Sequence of chain 1.A:
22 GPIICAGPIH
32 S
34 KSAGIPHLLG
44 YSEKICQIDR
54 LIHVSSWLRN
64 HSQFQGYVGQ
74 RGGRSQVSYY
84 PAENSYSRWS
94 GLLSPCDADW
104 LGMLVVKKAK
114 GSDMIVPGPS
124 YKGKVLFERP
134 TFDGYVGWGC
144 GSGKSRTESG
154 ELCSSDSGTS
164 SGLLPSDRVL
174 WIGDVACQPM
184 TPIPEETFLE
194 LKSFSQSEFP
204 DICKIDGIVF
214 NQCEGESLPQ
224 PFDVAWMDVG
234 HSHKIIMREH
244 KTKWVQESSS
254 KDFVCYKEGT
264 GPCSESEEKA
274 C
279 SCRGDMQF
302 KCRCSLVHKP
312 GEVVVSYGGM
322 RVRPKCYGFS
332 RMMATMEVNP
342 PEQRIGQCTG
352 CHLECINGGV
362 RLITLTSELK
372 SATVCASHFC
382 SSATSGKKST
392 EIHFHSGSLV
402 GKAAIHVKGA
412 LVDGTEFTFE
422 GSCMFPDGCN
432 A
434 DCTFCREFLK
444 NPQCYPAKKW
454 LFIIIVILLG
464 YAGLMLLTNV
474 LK

Binding-site contacts:
Ligand atom O5 contacts residue ASN63 of chain 1.A at 2.4 Å (h-bond).
Ligand atom C2 contacts residue ASN63 of chain 1.A at 2.5 Å.
Ligand atom O5 contacts residue HIS40 of chain 1.A at 3.7 Å.
Ligand atom N2 contacts residue ASN63 of chain 1.A at 2.9 Å (h-bond).
Ligand atom O6 contacts residue HIS40 of chain 1.A at 1.4 Å.
Ligand atom O7 contacts residue ASN63 of chain 1.A at 2.7 Å (h-bond).
Ligand atom C1 contacts residue SER59 of chain 1.A at 4.4 Å.
Ligand atom C6 contacts residue HIS40 of chain 1.A at 2.3 Å.
Ligand atom C8 contacts residue TRP60 of chain 1.A at 3.6 Å (hydrophobic).
Ligand atom C3 contacts residue ASN63 of chain 1.A at 3.8 Å.
Ligand atom O7 contacts residue HIS64 of chain 1.A at 4.2 Å.
Ligand atom C7 contacts residue ASN63 of chain 1.A at 3.0 Å.
Ligand atom C6 contacts residue LEU42 of chain 1.A at 4.4 Å (hydrophobic).
Ligand atom O6 contacts residue LEU41 of chain 1.A at 4.5 Å.
Ligand atom C5 contacts residue ASN63 of chain 1.A at 3.7 Å.
Ligand atom C7 contacts residue SER59 of chain 1.A at 4.0 Å.
Ligand atom C4 contacts residue ASN63 of chain 1.A at 4.2 Å.
Ligand atom C8 contacts residue ASN63 of chain 1.A at 4.2 Å.
Ligand atom N2 contacts residue SER59 of chain 1.A at 3.7 Å.
Ligand atom C5 contacts residue HIS40 of chain 1.A at 3.6 Å.
Ligand atom C1 contacts residue ASN63 of chain 1.A at 1.4 Å.
Ligand atom C7 contacts residue TRP60 of chain 1.A at 4.4 Å (hydrophobic).
Ligand atom C8 contacts residue SER59 of chain 1.A at 3.3 Å.
Ligand atom N2 contacts residue HIS56 of chain 1.A at 4.5 Å.
Ligand atom C7 contacts residue HIS56 of chain 1.A at 4.3 Å.
Ligand atom C8 contacts residue HIS56 of chain 1.A at 3.4 Å.

A small-molecule ligand and the protein it binds are described below.
Small molecule (SMILES): CC(=O)N[C@H]1[C@H](O[C@H]2[C@H](O)[C@@H](NC(C)=O)CO[C@@H]2CO)O[C@H](CO)[C@@H](O[C@H]2O[C@H](CO)[C@@H](O)[C@H](O)[C@@H]2O)[C@@H]1O